Binding-site contacts:
Ligand atom C5 contacts residue ASN28 of chain 2.A at 3.7 Å.
Ligand atom C1 contacts residue ASN28 of chain 2.A at 1.4 Å.
Ligand atom O7 contacts residue ASN28 of chain 2.A at 2.8 Å (h-bond).
Ligand atom C8 contacts residue ASN28 of chain 2.A at 4.3 Å.
Ligand atom C1 contacts residue THR309 of chain 2.A at 4.2 Å.
Ligand atom O5 contacts residue THR309 of chain 2.A at 4.0 Å.
Ligand atom O5 contacts residue ASN28 of chain 2.A at 2.4 Å (h-bond).
Ligand atom N2 contacts residue ASN28 of chain 2.A at 2.9 Å (h-bond).
Ligand atom O6 contacts residue THR30 of chain 2.A at 3.7 Å.
Ligand atom C2 contacts residue ASN28 of chain 2.A at 2.4 Å.
Ligand atom C6 contacts residue THR30 of chain 2.A at 3.5 Å.
Ligand atom C4 contacts residue ASN28 of chain 2.A at 4.2 Å.
Ligand atom C7 contacts residue ASN28 of chain 2.A at 3.0 Å.
Ligand atom C3 contacts residue ASN28 of chain 2.A at 3.8 Å.
Ligand atom C6 contacts residue ALA29 of chain 2.A at 4.5 Å (hydrophobic).
Ligand atom O5 contacts residue ALA29 of chain 2.A at 4.0 Å.

Sequence of chain 2.A:
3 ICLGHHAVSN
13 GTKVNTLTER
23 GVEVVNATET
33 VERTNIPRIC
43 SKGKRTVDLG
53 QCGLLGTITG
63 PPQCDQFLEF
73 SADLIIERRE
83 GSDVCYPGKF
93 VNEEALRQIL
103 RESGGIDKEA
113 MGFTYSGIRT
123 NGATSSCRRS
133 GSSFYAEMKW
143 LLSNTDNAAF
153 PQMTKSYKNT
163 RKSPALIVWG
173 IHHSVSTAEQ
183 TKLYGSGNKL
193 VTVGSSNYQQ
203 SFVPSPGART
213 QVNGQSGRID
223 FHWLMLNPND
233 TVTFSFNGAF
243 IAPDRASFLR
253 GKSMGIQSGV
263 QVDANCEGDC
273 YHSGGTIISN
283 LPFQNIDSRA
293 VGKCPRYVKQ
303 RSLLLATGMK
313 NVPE

A protein and the small-molecule ligand that binds it are described below.
Small molecule (SMILES): CC(=O)N[C@@H]1[C@@H](O)[C@H](O)[C@@H](CO)O[C@H]1O